Sequence of chain 1.A:
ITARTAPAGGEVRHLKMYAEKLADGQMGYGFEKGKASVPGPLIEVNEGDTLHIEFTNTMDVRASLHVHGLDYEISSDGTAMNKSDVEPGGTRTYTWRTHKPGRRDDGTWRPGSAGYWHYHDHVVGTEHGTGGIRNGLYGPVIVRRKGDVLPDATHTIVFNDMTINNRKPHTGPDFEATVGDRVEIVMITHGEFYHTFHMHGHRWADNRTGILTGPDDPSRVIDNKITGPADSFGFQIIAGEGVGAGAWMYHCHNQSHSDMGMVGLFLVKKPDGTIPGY

Sequence of chain 1.C:
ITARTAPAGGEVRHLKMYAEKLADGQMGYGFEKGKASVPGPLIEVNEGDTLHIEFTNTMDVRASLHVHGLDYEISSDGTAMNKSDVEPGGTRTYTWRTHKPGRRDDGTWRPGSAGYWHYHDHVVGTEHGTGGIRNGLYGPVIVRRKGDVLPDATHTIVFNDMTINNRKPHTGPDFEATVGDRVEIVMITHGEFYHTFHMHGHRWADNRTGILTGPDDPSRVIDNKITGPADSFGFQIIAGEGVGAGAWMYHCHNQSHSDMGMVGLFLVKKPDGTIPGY

This protein binds this small molecule.
Small molecule (SMILES): NCC(=O)O

Binding-site contacts:
Ligand atom O contacts residue ARG244 of chain 1.C at 3.8 Å.
Ligand atom O contacts residue GLY151 of chain 1.C at 3.1 Å.
Ligand atom CA contacts residue VAL257 of chain 1.A at 3.7 Å (hydrophobic).
Ligand atom C contacts residue SER268 of chain 1.C at 4.0 Å.
Ligand atom OXT contacts residue ILE258 of chain 1.A at 4.0 Å.
Ligand atom N contacts residue VAL257 of chain 1.A at 4.0 Å.
Ligand atom O contacts residue ARG256 of chain 1.A at 4.2 Å.
Ligand atom CA contacts residue SER268 of chain 1.C at 3.6 Å.
Ligand atom CA contacts residue TYR152 of chain 1.C at 3.0 Å (hydrophobic).
Ligand atom N contacts residue SER268 of chain 1.C at 2.9 Å (h-bond).
Ligand atom OXT contacts residue VAL257 of chain 1.A at 3.1 Å (h-bond).
Ligand atom CA contacts residue TRP153 of chain 1.C at 3.8 Å (hydrophobic).
Ligand atom CA contacts residue GLY151 of chain 1.C at 4.4 Å.
Ligand atom O contacts residue VAL257 of chain 1.A at 4.3 Å.
Ligand atom N contacts residue TRP153 of chain 1.C at 3.7 Å.
Ligand atom C contacts residue TYR152 of chain 1.C at 3.5 Å (hydrophobic).
Ligand atom O contacts residue TYR152 of chain 1.C at 2.7 Å (h-bond).
Ligand atom N contacts residue TYR152 of chain 1.C at 3.4 Å (h-bond).
Ligand atom C contacts residue GLY151 of chain 1.C at 4.0 Å.
Ligand atom C contacts residue VAL257 of chain 1.A at 3.5 Å (hydrophobic).
Ligand atom C contacts residue ARG256 of chain 1.A at 3.7 Å.
Ligand atom OXT contacts residue SER268 of chain 1.C at 4.2 Å.
Ligand atom N contacts residue ILE258 of chain 1.A at 4.2 Å.
Ligand atom OXT contacts residue ARG256 of chain 1.A at 2.6 Å.